Sequence of chain 1.E:
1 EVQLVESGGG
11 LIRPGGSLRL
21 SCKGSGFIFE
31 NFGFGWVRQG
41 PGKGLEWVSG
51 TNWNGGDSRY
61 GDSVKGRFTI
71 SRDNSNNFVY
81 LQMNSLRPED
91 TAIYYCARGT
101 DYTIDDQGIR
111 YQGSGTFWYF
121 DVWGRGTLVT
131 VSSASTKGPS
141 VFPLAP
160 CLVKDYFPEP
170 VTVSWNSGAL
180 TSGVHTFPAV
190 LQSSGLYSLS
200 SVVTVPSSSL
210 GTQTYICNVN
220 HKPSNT

Binding-site contacts:
Ligand atom O5 contacts residue SER55 of chain 1.C at 4.0 Å.
Ligand atom C7 contacts residue ASN53 of chain 1.C at 3.6 Å.
Ligand atom O5 contacts residue HIS70 of chain 1.C at 3.4 Å.
Ligand atom O6 contacts residue HIS70 of chain 1.C at 3.7 Å.
Ligand atom N2 contacts residue ASN53 of chain 1.C at 2.8 Å (h-bond).
Ligand atom C5 contacts residue ASN53 of chain 1.C at 3.7 Å.
Ligand atom C6 contacts residue SER55 of chain 1.C at 4.0 Å.
Ligand atom C3 contacts residue ASN53 of chain 1.C at 3.8 Å.
Ligand atom C8 contacts residue GLN67 of chain 1.C at 4.0 Å.
Ligand atom C3 contacts residue GLU30 of chain 1.E at 3.8 Å.
Ligand atom C8 contacts residue ASN53 of chain 1.C at 3.4 Å.
Ligand atom C1 contacts residue HIS70 of chain 1.C at 4.5 Å.
Ligand atom C5 contacts residue HIS70 of chain 1.C at 3.8 Å.
Ligand atom C4 contacts residue ASN53 of chain 1.C at 4.3 Å.
Ligand atom C1 contacts residue ASN53 of chain 1.C at 1.5 Å.
Ligand atom O4 contacts residue GLU30 of chain 1.E at 4.5 Å.
Ligand atom C6 contacts residue HIS70 of chain 1.C at 3.4 Å.
Ligand atom O6 contacts residue GLU30 of chain 1.E at 4.5 Å.
Ligand atom O5 contacts residue ASN53 of chain 1.C at 2.5 Å (h-bond).
Ligand atom O3 contacts residue GLU30 of chain 1.E at 4.2 Å.
Ligand atom N2 contacts residue GLU30 of chain 1.E at 4.5 Å.
Ligand atom C2 contacts residue ASN53 of chain 1.C at 2.5 Å.
Ligand atom O7 contacts residue ASN53 of chain 1.C at 4.4 Å.

A protein and the small-molecule ligand that binds it are described below.
Small molecule (SMILES): CC(=O)N[C@H]1[C@H](O[C@H]2[C@H](O)[C@@H](NC(C)=O)CO[C@@H]2CO)O[C@H](CO)[C@@H](O)[C@@H]1O

Sequence of chain 1.C:
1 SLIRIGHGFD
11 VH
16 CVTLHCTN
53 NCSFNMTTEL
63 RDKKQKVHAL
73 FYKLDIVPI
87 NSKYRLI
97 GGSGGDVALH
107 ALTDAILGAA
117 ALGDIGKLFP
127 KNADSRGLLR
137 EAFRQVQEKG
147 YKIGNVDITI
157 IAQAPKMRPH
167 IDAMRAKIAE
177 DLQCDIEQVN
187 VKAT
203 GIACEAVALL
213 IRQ